Binding-site contacts:
Ligand atom C2 contacts residue MAN1 of chain 1.S at 4.0 Å.
Ligand atom O7 contacts residue ALA130 of chain 1.F at 4.3 Å.
Ligand atom N2 contacts residue GLU128 of chain 1.F at 4.4 Å.
Ligand atom O6 contacts residue ALA6 of chain 1.H at 3.9 Å.
Ligand atom C3 contacts residue MAN1 of chain 1.S at 3.8 Å.
Ligand atom O3 contacts residue MAN1 of chain 1.S at 3.3 Å.
Ligand atom C8 contacts residue GLU128 of chain 1.F at 3.5 Å.
Ligand atom C5 contacts residue GLU128 of chain 1.F at 3.8 Å.
Ligand atom C7 contacts residue ASN62 of chain 1.H at 3.7 Å.
Ligand atom N2 contacts residue ASN62 of chain 1.H at 2.8 Å (h-bond).
Ligand atom O7 contacts residue GLU128 of chain 1.F at 4.3 Å.
Ligand atom C6 contacts residue GLN7 of chain 1.H at 4.0 Å.
Ligand atom O7 contacts residue LEU42 of chain 1.F at 3.8 Å.
Ligand atom O6 contacts residue LYS127 of chain 1.F at 4.2 Å.
Ligand atom C1 contacts residue MAN1 of chain 1.S at 4.3 Å.
Ligand atom O6 contacts residue GLN7 of chain 1.H at 3.5 Å (h-bond).
Ligand atom O6 contacts residue GLU128 of chain 1.F at 3.6 Å.
Ligand atom C7 contacts residue GLU128 of chain 1.F at 3.9 Å.
Ligand atom O4 contacts residue GLU128 of chain 1.F at 4.1 Å.
Ligand atom O3 contacts residue GLU128 of chain 1.F at 3.8 Å.
Ligand atom C6 contacts residue MAN1 of chain 1.S at 4.5 Å.
Ligand atom O5 contacts residue GLN7 of chain 1.H at 3.5 Å (h-bond).
Ligand atom C1 contacts residue ASN62 of chain 1.H at 1.4 Å.
Ligand atom C8 contacts residue VAL152 of chain 1.F at 3.9 Å (hydrophobic).
Ligand atom C1 contacts residue GLN7 of chain 1.H at 4.3 Å.
Ligand atom O7 contacts residue ASN62 of chain 1.H at 4.2 Å.
Ligand atom O6 contacts residue MAN1 of chain 1.S at 3.2 Å (h-bond).
Ligand atom C8 contacts residue THR65 of chain 1.H at 3.8 Å.
Ligand atom C8 contacts residue ALA130 of chain 1.F at 3.9 Å (hydrophobic).
Ligand atom C2 contacts residue ASN62 of chain 1.H at 2.4 Å.
Ligand atom C3 contacts residue ASN62 of chain 1.H at 3.7 Å.
Ligand atom C6 contacts residue GLU128 of chain 1.F at 4.1 Å.
Ligand atom C5 contacts residue GLN7 of chain 1.H at 4.4 Å.
Ligand atom O4 contacts residue MAN1 of chain 1.S at 4.4 Å.
Ligand atom C8 contacts residue GLY129 of chain 1.F at 4.1 Å.
Ligand atom C5 contacts residue ASN62 of chain 1.H at 3.6 Å.
Ligand atom C4 contacts residue ASN62 of chain 1.H at 4.2 Å.
Ligand atom O5 contacts residue ASN62 of chain 1.H at 2.4 Å (h-bond).

Sequence of chain 1.F:
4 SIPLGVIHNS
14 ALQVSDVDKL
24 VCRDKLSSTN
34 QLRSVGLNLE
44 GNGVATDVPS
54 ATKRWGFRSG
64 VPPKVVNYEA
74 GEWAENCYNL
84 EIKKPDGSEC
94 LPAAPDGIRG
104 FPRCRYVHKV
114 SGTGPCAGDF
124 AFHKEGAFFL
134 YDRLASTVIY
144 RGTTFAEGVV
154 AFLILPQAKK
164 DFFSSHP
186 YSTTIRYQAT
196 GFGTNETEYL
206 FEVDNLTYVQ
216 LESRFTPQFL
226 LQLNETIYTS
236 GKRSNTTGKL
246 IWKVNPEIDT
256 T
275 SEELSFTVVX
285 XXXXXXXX

Sequence of chain 1.H:
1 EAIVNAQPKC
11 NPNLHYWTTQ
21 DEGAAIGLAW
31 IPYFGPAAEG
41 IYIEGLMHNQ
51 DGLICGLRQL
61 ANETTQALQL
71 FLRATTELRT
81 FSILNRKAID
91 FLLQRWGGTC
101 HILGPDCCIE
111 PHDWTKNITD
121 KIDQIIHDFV

This protein binds this small molecule.
Small molecule (SMILES): CC(=O)N[C@H]1[C@H](O[C@H]2[C@H](O)[C@@H](NC(C)=O)CO[C@@H]2CO)O[C@H](CO)[C@@H](O[C@@H]2O[C@H](CO[C@H]3O[C@H](CO)[C@@H](O)[C@H](O)[C@@H]3O)[C@@H](O)[C@H](O)[C@@H]2O)[C@@H]1O